Sequence of chain 2.A:
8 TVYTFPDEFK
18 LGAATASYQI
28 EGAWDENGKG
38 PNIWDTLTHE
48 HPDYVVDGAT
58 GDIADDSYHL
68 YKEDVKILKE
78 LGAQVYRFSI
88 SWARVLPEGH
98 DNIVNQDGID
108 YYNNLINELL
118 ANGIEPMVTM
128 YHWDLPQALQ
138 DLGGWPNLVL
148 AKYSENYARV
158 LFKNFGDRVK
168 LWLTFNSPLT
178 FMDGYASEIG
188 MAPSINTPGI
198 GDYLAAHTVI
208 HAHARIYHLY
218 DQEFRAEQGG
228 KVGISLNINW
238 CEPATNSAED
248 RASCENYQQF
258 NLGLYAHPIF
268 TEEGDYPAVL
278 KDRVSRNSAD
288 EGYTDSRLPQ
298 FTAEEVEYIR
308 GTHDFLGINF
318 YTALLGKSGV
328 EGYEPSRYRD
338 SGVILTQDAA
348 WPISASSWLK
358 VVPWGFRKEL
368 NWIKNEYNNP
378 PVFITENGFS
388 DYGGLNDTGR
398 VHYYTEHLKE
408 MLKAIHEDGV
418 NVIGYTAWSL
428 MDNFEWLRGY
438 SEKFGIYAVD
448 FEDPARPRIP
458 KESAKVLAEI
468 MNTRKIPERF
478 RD

Binding-site contacts:
Ligand atom O6 contacts residue GLU432 of chain 2.A at 2.7 Å (salt-bridge).
Ligand atom O5 contacts residue TYR318 of chain 2.A at 3.3 Å (h-bond).
Ligand atom C6 contacts residue PHE441 of chain 2.A at 3.7 Å (hydrophobic).
Ligand atom O2 contacts residue HIS129 of chain 2.A at 3.2 Å (h-bond).
Ligand atom C4 contacts residue TRP433 of chain 2.A at 3.7 Å (hydrophobic).
Ligand atom C3 contacts residue GLN26 of chain 2.A at 3.8 Å.
Ligand atom C6 contacts residue GLU432 of chain 2.A at 3.5 Å.
Ligand atom O4 contacts residue TRP433 of chain 2.A at 3.7 Å.
Ligand atom CAG contacts residue TYR318 of chain 2.A at 3.3 Å (hydrophobic).
Ligand atom CAF contacts residue ASN234 of chain 2.A at 3.8 Å.
Ligand atom OAA contacts residue TRP355 of chain 2.A at 3.8 Å.
Ligand atom CAG contacts residue ASN234 of chain 2.A at 3.5 Å.
Ligand atom C6 contacts residue TYR318 of chain 2.A at 3.8 Å (hydrophobic).
Ligand atom CAH contacts residue TRP355 of chain 2.A at 3.8 Å (hydrophobic).
Ligand atom C1 contacts residue GLU383 of chain 2.A at 2.9 Å.
Ligand atom CAN contacts residue THR177 of chain 2.A at 3.6 Å.
Ligand atom CAO contacts residue ASN234 of chain 2.A at 3.8 Å.
Ligand atom O3 contacts residue GLN26 of chain 2.A at 2.7 Å (h-bond).
Ligand atom CAF contacts residue TRP355 of chain 2.A at 3.6 Å (hydrophobic).
Ligand atom O2 contacts residue GLU383 of chain 2.A at 2.7 Å (salt-bridge).
Ligand atom C5 contacts residue TYR318 of chain 2.A at 3.1 Å (hydrophobic).
Ligand atom C2 contacts residue TRP130 of chain 2.A at 3.8 Å (hydrophobic).
Ligand atom CAI contacts residue ASN234 of chain 2.A at 3.4 Å.
Ligand atom O2 contacts residue SER174 of chain 2.A at 3.6 Å (h-bond).
Ligand atom O3 contacts residue TRP433 of chain 2.A at 3.0 Å (h-bond).
Ligand atom O4 contacts residue TRP425 of chain 2.A at 3.2 Å (h-bond).
Ligand atom C4 contacts residue GLU432 of chain 2.A at 3.7 Å.
Ligand atom O4 contacts residue GLN26 of chain 2.A at 3.2 Å (h-bond).
Ligand atom O2 contacts residue ASN173 of chain 2.A at 2.8 Å (h-bond).
Ligand atom O5 contacts residue GLU383 of chain 2.A at 3.6 Å.
Ligand atom O3 contacts residue HIS129 of chain 2.A at 2.9 Å (h-bond).
Ligand atom CAJ contacts residue THR177 of chain 2.A at 3.5 Å.
Ligand atom C2 contacts residue GLU383 of chain 2.A at 3.1 Å.
Ligand atom O4 contacts residue GLU432 of chain 2.A at 2.7 Å (salt-bridge).
Ligand atom C3 contacts residue GLU383 of chain 2.A at 3.6 Å.
Ligand atom C3 contacts residue HIS129 of chain 2.A at 3.8 Å.
Ligand atom CAI contacts residue TYR318 of chain 2.A at 3.3 Å (hydrophobic).
Ligand atom O6 contacts residue TRP355 of chain 2.A at 3.3 Å.
Ligand atom O1 contacts residue SER174 of chain 2.A at 3.6 Å.
Ligand atom C1 contacts residue TYR318 of chain 2.A at 3.7 Å (hydrophobic).

This protein binds this small molecule.
Small molecule (SMILES): OCc1ccccc1O[C@@H]1O[C@H](CO)[C@@H](O)[C@H](O)[C@H]1O